Binding-site contacts:
Ligand atom C04 contacts residue LEU81 of chain 2.A at 3.7 Å (hydrophobic).
Ligand atom C08 contacts residue ARG88 of chain 2.A at 3.8 Å.
Ligand atom C04 contacts residue ALA44 of chain 2.A at 3.7 Å (hydrophobic).
Ligand atom C18 contacts residue VAL121 of chain 2.A at 3.8 Å (hydrophobic).
Ligand atom O09 contacts residue ARG88 of chain 2.A at 3.9 Å.
Ligand atom O01 contacts residue ASN78 of chain 2.A at 3.0 Å (h-bond).
Ligand atom O22 contacts residue CYS204 of chain 2.A at 3.9 Å.
Ligand atom C12 contacts residue ILE40 of chain 2.A at 3.6 Å (hydrophobic).
Ligand atom O09 contacts residue ALA99 of chain 2.A at 3.0 Å (h-bond).
Ligand atom O10 contacts residue ARG88 of chain 2.A at 3.1 Å (salt-bridge).
Ligand atom C03 contacts residue ASN78 of chain 2.A at 3.5 Å.
Ligand atom C17 contacts residue VAL121 of chain 2.A at 3.8 Å (hydrophobic).
Ligand atom O10 contacts residue PHE85 of chain 2.A at 3.7 Å.
Ligand atom C16 contacts residue ILE40 of chain 2.A at 3.8 Å (hydrophobic).
Ligand atom O10 contacts residue ALA99 of chain 2.A at 3.5 Å.
Ligand atom O10 contacts residue GLN47 of chain 2.A at 3.4 Å.
Ligand atom C08 contacts residue GLN47 of chain 2.A at 4.0 Å.
Ligand atom C14 contacts residue ILE40 of chain 2.A at 3.6 Å (hydrophobic).
Ligand atom C18 contacts residue PHE118 of chain 2.A at 3.3 Å (hydrophobic).
Ligand atom C15 contacts residue ILE40 of chain 2.A at 3.9 Å (hydrophobic).
Ligand atom C11 contacts residue ILE40 of chain 2.A at 3.2 Å (hydrophobic).
Ligand atom C07 contacts residue PHE85 of chain 2.A at 3.4 Å (hydrophobic).
Ligand atom O01 contacts residue ILE82 of chain 2.A at 3.9 Å.
Ligand atom C21 contacts residue ILE40 of chain 2.A at 3.8 Å (hydrophobic).
Ligand atom C08 contacts residue ALA99 of chain 2.A at 3.8 Å (hydrophobic).
Ligand atom O09 contacts residue LEU98 of chain 2.A at 3.7 Å.
Ligand atom O09 contacts residue ALA43 of chain 2.A at 2.9 Å.
Ligand atom C06 contacts residue PHE85 of chain 2.A at 3.9 Å (hydrophobic).
Ligand atom C25 contacts residue LEU208 of chain 2.A at 3.4 Å (hydrophobic).
Ligand atom C08 contacts residue PHE85 of chain 2.A at 3.9 Å (hydrophobic).
Ligand atom C03 contacts residue ILE82 of chain 2.A at 4.0 Å (hydrophobic).
Ligand atom C06 contacts residue ALA44 of chain 2.A at 4.0 Å (hydrophobic).
Ligand atom C17 contacts residue PHE118 of chain 2.A at 3.7 Å (hydrophobic).
Ligand atom O01 contacts residue CYS204 of chain 2.A at 3.3 Å.
Ligand atom C24 contacts residue LEU208 of chain 2.A at 3.6 Å (hydrophobic).
Ligand atom C05 contacts residue ALA44 of chain 2.A at 3.9 Å (hydrophobic).
Ligand atom C11 contacts residue PHE85 of chain 2.A at 3.8 Å (hydrophobic).
Ligand atom C05 contacts residue PHE85 of chain 2.A at 3.8 Å (hydrophobic).
Ligand atom C02 contacts residue ASN78 of chain 2.A at 3.7 Å.
Ligand atom C13 contacts residue ILE40 of chain 2.A at 3.4 Å (hydrophobic).

This protein binds this small molecule.
Small molecule (SMILES): C=CCc1ccc(OCCC)c(-c2cc(/C=C/C(=O)O)ccc2O)c1

Sequence of chain 2.A:
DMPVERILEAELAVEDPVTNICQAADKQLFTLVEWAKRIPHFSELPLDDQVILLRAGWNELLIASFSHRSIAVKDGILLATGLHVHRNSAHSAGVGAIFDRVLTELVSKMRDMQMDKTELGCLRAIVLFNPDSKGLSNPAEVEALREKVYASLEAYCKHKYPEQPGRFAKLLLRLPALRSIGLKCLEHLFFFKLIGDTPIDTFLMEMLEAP